This protein binds this small molecule.
Small molecule (SMILES): OC[C@H]1O[C@H](O)[C@@H](O)[C@@H](O)[C@@H]1O

Sequence of chain 1.A:
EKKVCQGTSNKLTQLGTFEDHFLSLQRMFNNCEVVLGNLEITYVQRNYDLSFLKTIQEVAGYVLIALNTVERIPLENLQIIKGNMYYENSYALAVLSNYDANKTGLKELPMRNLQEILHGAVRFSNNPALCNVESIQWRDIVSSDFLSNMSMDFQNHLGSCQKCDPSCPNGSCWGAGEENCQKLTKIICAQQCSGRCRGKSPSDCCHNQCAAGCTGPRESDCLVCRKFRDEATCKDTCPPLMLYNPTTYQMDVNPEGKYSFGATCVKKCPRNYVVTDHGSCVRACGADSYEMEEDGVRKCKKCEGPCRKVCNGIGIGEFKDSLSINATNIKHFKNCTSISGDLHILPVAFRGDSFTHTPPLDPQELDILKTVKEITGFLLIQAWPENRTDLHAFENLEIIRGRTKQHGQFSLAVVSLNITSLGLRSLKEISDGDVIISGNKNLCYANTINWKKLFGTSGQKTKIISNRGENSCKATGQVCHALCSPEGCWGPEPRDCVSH

Binding-site contacts:
Ligand atom O5 contacts residue BMA2 of chain 1.E at 2.5 Å (h-bond).
Ligand atom O2 contacts residue BMA2 of chain 1.E at 2.7 Å (h-bond).
Ligand atom C5 contacts residue BMA2 of chain 1.E at 3.5 Å.
Ligand atom C3 contacts residue BMA2 of chain 1.E at 4.3 Å.
Ligand atom C5 contacts residue ASN91 of chain 1.A at 4.0 Å.
Ligand atom C6 contacts residue ASN91 of chain 1.A at 2.6 Å.
Ligand atom C6 contacts residue BMA2 of chain 1.E at 4.5 Å.
Ligand atom C2 contacts residue BMA2 of chain 1.E at 3.0 Å.
Ligand atom O6 contacts residue GLU90 of chain 1.A at 4.3 Å.
Ligand atom O6 contacts residue ASN91 of chain 1.A at 2.5 Å (h-bond).
Ligand atom C1 contacts residue BMA2 of chain 1.E at 2.0 Å.